The small molecule below binds the protein below.
Small molecule (SMILES): CC(C)[C@H](N)C(=O)N[C@@H](Cc1ccccc1)C(=O)N[C@@H](Cc1ccccc1)C(=O)N[C@@H](C)C(=O)N[C@H](C=O)CCC(=O)O

Binding-site contacts:
Ligand atom CA contacts residue THR116 of chain 1.D at 3.2 Å.
Ligand atom O contacts residue HIS85 of chain 1.D at 2.3 Å (h-bond).
Ligand atom C contacts residue GLN84 of chain 1.D at 3.5 Å.
Ligand atom O contacts residue ASN113 of chain 1.D at 2.6 Å (h-bond).
Ligand atom CG2 contacts residue MET112 of chain 1.D at 3.5 Å (hydrophobic).
Ligand atom CA contacts residue GLU182 of chain 1.D at 3.0 Å.
Ligand atom O contacts residue THR116 of chain 1.D at 3.5 Å (h-bond).
Ligand atom CB contacts residue GLU182 of chain 1.D at 3.2 Å.
Ligand atom C contacts residue THR116 of chain 1.D at 3.4 Å.
Ligand atom O contacts residue HIS81 of chain 1.D at 3.3 Å (h-bond).
Ligand atom C contacts residue TYR883 of chain 1.D at 3.5 Å (hydrophobic).
Ligand atom CD2 contacts residue HIS85 of chain 1.D at 3.4 Å.
Ligand atom N contacts residue PHE100 of chain 1.D at 3.5 Å.
Ligand atom CZ contacts residue PHE101 of chain 1.D at 3.2 Å (hydrophobic).
Ligand atom CB contacts residue GLN84 of chain 1.D at 3.0 Å.
Ligand atom CD1 contacts residue TYR883 of chain 1.D at 3.3 Å (hydrophobic).
Ligand atom C contacts residue HIS85 of chain 1.D at 3.3 Å.
Ligand atom CB contacts residue TYR883 of chain 1.D at 3.6 Å (hydrophobic).
Ligand atom O contacts residue ZN1 of chain 1.M at 1.7 Å.
Ligand atom CG contacts residue TYR883 of chain 1.D at 3.2 Å (hydrophobic).
Ligand atom CE1 contacts residue PHE101 of chain 1.D at 3.1 Å (hydrophobic).
Ligand atom CA contacts residue ZN1 of chain 1.M at 3.1 Å.
Ligand atom O contacts residue GLU182 of chain 1.D at 3.1 Å (salt-bridge).
Ligand atom OE1 contacts residue MET183 of chain 1.D at 3.3 Å.
Ligand atom N contacts residue ZN1 of chain 1.M at 3.3 Å.
Ligand atom N contacts residue LEU104 of chain 1.D at 3.5 Å.
Ligand atom O contacts residue PHE115 of chain 1.D at 3.4 Å.
Ligand atom CD contacts residue MET183 of chain 1.D at 3.4 Å (hydrophobic).
Ligand atom C contacts residue ASN113 of chain 1.D at 3.6 Å.
Ligand atom N contacts residue TYR883 of chain 1.D at 3.6 Å.
Ligand atom C contacts residue ZN1 of chain 1.M at 2.8 Å.
Ligand atom N contacts residue ALA114 of chain 1.D at 3.5 Å (h-bond).
Ligand atom CA contacts residue ASN113 of chain 1.D at 3.5 Å.
Ligand atom O contacts residue GLN84 of chain 1.D at 3.4 Å (h-bond).
Ligand atom CE1 contacts residue PHE100 of chain 1.D at 3.5 Å (hydrophobic).
Ligand atom O contacts residue THR116 of chain 1.D at 2.9 Å (h-bond).
Ligand atom CB contacts residue TYR883 of chain 1.D at 3.2 Å (hydrophobic).
Ligand atom N contacts residue MET112 of chain 1.D at 3.6 Å.
Ligand atom CD2 contacts residue TYR883 of chain 1.D at 3.5 Å (hydrophobic).
Ligand atom OE1 contacts residue GLU182 of chain 1.D at 3.0 Å (salt-bridge).

Sequence of chain 1.D:
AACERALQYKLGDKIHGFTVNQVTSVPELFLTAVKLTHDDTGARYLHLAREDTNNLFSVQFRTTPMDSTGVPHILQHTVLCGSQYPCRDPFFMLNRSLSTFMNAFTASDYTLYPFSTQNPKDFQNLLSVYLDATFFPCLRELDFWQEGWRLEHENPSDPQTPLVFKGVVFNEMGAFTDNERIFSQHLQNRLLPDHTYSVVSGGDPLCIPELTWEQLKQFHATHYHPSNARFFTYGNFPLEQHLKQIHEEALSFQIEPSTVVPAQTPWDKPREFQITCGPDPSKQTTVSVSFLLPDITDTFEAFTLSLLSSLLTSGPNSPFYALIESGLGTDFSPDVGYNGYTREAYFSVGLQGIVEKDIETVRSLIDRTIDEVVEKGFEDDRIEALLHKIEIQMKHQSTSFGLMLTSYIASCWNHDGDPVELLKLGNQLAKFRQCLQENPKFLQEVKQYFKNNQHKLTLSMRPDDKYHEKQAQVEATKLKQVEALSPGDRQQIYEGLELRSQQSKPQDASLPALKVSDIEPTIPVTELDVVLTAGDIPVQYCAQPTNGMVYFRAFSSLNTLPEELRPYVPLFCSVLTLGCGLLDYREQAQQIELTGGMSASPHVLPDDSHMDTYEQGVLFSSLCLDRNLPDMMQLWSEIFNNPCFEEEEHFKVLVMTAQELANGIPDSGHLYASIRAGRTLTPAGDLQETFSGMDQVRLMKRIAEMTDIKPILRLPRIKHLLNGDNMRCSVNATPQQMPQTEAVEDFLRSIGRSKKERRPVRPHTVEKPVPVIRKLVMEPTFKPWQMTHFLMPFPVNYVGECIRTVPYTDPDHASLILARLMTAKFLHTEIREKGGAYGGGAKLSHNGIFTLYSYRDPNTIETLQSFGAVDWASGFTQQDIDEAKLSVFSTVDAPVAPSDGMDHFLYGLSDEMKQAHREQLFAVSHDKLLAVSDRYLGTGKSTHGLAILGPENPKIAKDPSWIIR